Sequence of chain 1.A:
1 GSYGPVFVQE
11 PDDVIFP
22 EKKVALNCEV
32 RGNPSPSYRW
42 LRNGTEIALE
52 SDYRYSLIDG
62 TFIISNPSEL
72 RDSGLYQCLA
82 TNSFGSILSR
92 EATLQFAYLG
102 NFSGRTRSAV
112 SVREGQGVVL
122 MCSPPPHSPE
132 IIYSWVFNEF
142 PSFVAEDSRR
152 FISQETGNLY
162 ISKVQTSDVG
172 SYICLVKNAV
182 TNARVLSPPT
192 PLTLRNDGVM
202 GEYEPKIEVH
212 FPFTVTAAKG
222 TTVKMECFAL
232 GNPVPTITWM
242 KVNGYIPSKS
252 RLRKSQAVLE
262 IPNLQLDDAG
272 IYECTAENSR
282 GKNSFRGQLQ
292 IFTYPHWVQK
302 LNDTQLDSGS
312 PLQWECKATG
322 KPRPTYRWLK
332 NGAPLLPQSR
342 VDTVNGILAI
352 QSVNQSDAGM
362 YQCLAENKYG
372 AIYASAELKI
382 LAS

Binding-site contacts:
Ligand atom C2 contacts residue ASN44 of chain 1.A at 4.4 Å.
Ligand atom C1 contacts residue SER74 of chain 1.A at 3.3 Å.
Ligand atom C3 contacts residue SER74 of chain 1.A at 3.7 Å.
Ligand atom C5 contacts residue ASN44 of chain 1.A at 3.9 Å.
Ligand atom C8 contacts residue ARG43 of chain 1.A at 3.5 Å.
Ligand atom C1 contacts residue GLY75 of chain 1.A at 3.9 Å.
Ligand atom C5 contacts residue GLY75 of chain 1.A at 4.3 Å.
Ligand atom C7 contacts residue SER74 of chain 1.A at 4.3 Å.
Ligand atom C2 contacts residue SER74 of chain 1.A at 3.7 Å.
Ligand atom O6 contacts residue ASN44 of chain 1.A at 4.2 Å.
Ligand atom O6 contacts residue LEU76 of chain 1.A at 4.4 Å.
Ligand atom C6 contacts residue ASN44 of chain 1.A at 3.9 Å.
Ligand atom N2 contacts residue LEU71 of chain 1.A at 4.2 Å.
Ligand atom C7 contacts residue ARG43 of chain 1.A at 4.3 Å.
Ligand atom C8 contacts residue ARG72 of chain 1.A at 4.0 Å.
Ligand atom C1 contacts residue ASN44 of chain 1.A at 3.1 Å.
Ligand atom O5 contacts residue SER74 of chain 1.A at 4.3 Å.
Ligand atom O3 contacts residue LEU71 of chain 1.A at 4.3 Å.
Ligand atom C8 contacts residue LEU71 of chain 1.A at 4.3 Å (hydrophobic).
Ligand atom O5 contacts residue GLY75 of chain 1.A at 4.2 Å.
Ligand atom N2 contacts residue SER74 of chain 1.A at 3.5 Å (h-bond).
Ligand atom O5 contacts residue ASN44 of chain 1.A at 2.6 Å (h-bond).

The protein below binds the small molecule below.
Small molecule (SMILES): CC(=O)N[C@@H]1[C@@H](O)[C@H](O)[C@@H](CO)O[C@H]1O